Sequence of chain 1.C:
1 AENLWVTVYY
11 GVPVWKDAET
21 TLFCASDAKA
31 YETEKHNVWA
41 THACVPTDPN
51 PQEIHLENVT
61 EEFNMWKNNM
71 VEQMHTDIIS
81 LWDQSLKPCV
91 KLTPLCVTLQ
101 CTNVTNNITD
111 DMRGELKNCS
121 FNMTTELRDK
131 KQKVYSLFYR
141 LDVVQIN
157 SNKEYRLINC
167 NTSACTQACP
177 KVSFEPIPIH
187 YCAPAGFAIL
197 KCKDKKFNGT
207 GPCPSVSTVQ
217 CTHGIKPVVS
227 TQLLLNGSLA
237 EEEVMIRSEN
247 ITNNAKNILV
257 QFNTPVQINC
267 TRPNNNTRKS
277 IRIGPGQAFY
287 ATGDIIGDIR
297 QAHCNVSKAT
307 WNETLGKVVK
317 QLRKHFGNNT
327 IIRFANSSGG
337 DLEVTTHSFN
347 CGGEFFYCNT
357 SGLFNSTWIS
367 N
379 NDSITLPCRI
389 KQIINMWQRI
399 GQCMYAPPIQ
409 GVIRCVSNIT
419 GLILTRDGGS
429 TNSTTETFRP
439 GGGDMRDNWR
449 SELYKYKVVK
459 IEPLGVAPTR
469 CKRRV

Binding-site contacts:
Ligand atom C6 contacts residue VAL144 of chain 1.F at 4.0 Å (hydrophobic).
Ligand atom C2 contacts residue ASN167 of chain 1.F at 2.4 Å.
Ligand atom O5 contacts residue ARG162 of chain 1.F at 3.0 Å (salt-bridge).
Ligand atom N2 contacts residue ASN167 of chain 1.F at 2.9 Å (h-bond).
Ligand atom O6 contacts residue VAL144 of chain 1.F at 4.3 Å.
Ligand atom C8 contacts residue ASN167 of chain 1.F at 3.9 Å.
Ligand atom C1 contacts residue ASN167 of chain 1.F at 1.4 Å.
Ligand atom C5 contacts residue ARG162 of chain 1.F at 4.0 Å.
Ligand atom O6 contacts residue ARG162 of chain 1.F at 4.4 Å.
Ligand atom C1 contacts residue ARG162 of chain 1.F at 3.5 Å.
Ligand atom O7 contacts residue ASN167 of chain 1.F at 3.5 Å (h-bond).
Ligand atom C5 contacts residue ASN167 of chain 1.F at 3.6 Å.
Ligand atom C7 contacts residue ASN167 of chain 1.F at 3.4 Å.
Ligand atom C7 contacts residue ARG278 of chain 1.C at 4.4 Å.
Ligand atom O5 contacts residue ASN167 of chain 1.F at 2.4 Å (h-bond).
Ligand atom C8 contacts residue THR168 of chain 1.F at 4.4 Å.
Ligand atom C6 contacts residue ARG162 of chain 1.F at 4.0 Å.
Ligand atom C4 contacts residue ASN167 of chain 1.F at 4.2 Å.
Ligand atom C3 contacts residue ASN167 of chain 1.F at 3.8 Å.
Ligand atom O7 contacts residue ARG278 of chain 1.C at 3.7 Å.
Ligand atom N2 contacts residue THR168 of chain 1.F at 4.3 Å.

Sequence of chain 1.F:
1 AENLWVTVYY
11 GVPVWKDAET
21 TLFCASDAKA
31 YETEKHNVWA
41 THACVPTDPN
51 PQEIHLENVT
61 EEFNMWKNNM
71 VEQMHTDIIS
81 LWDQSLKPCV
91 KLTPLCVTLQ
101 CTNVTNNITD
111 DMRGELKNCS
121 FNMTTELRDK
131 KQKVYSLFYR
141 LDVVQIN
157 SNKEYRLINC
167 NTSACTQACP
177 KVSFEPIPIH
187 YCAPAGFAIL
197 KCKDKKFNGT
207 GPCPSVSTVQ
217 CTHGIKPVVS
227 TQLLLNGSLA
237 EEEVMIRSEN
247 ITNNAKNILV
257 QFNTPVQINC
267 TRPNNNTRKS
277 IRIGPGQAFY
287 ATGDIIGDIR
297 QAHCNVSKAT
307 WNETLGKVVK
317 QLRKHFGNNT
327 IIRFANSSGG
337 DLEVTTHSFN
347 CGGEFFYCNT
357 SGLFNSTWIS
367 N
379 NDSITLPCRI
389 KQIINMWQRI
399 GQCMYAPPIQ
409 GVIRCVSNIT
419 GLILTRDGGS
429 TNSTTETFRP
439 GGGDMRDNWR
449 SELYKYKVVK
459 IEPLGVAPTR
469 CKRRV

The small molecule below binds the protein below.
Small molecule (SMILES): CC(=O)N[C@H]1[C@H](O[C@H]2[C@H](O)[C@@H](NC(C)=O)CO[C@@H]2CO)O[C@H](CO)[C@@H](O)[C@@H]1O